Sequence of chain 1.C:
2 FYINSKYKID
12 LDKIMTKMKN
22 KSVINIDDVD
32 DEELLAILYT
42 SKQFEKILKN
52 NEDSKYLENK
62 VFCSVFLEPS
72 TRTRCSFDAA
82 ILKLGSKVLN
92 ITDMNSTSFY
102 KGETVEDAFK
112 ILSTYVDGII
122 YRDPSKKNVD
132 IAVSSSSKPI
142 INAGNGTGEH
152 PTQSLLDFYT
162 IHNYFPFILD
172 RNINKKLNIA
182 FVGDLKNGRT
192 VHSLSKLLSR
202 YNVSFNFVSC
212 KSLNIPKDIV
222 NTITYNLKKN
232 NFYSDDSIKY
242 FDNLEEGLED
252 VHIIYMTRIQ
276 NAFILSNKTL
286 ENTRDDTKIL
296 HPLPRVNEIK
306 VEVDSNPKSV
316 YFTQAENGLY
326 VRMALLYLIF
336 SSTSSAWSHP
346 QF

Binding-site contacts:
Ligand atom C1 contacts residue PHE100 of chain 1.A at 2.5 Å (hydrophobic).
Ligand atom C1 contacts residue ARG73 of chain 1.C at 4.4 Å.
Ligand atom N contacts residue PHE100 of chain 1.A at 2.0 Å (h-bond).
Ligand atom C6' contacts residue THR72 of chain 1.C at 3.6 Å.
Ligand atom C3' contacts residue ILE112 of chain 1.A at 3.8 Å (hydrophobic).
Ligand atom C1' contacts residue ALA109 of chain 1.A at 4.1 Å (hydrophobic).
Ligand atom C3 contacts residue PHE100 of chain 1.A at 3.8 Å (hydrophobic).
Ligand atom C1' contacts residue PHE100 of chain 1.A at 4.2 Å (hydrophobic).
Ligand atom C4' contacts residue ARG73 of chain 1.C at 3.7 Å.
Ligand atom C2' contacts residue ARG73 of chain 1.C at 4.0 Å.
Ligand atom C4' contacts residue ILE112 of chain 1.A at 4.4 Å (hydrophobic).
Ligand atom C4' contacts residue ALA109 of chain 1.A at 4.3 Å (hydrophobic).
Ligand atom C6' contacts residue ARG73 of chain 1.C at 4.3 Å.
Ligand atom C5' contacts residue ARG73 of chain 1.C at 3.9 Å.
Ligand atom C3 contacts residue ALA109 of chain 1.A at 3.9 Å (hydrophobic).
Ligand atom C3 contacts residue GLU104 of chain 1.A at 3.0 Å.
Ligand atom N contacts residue LYS102 of chain 1.A at 3.5 Å.
Ligand atom C5' contacts residue LEU113 of chain 1.A at 4.4 Å (hydrophobic).
Ligand atom C5' contacts residue PHE100 of chain 1.A at 4.4 Å (hydrophobic).
Ligand atom N contacts residue SER99 of chain 1.A at 4.1 Å.
Ligand atom C5' contacts residue ILE92 of chain 1.A at 4.3 Å (hydrophobic).
Ligand atom C5' contacts residue THR72 of chain 1.C at 3.8 Å.
Ligand atom C1' contacts residue ARG73 of chain 1.C at 4.5 Å.
Ligand atom C1 contacts residue GLU104 of chain 1.A at 3.6 Å.
Ligand atom C3' contacts residue ARG73 of chain 1.C at 3.6 Å.
Ligand atom C2 contacts residue PHE100 of chain 1.A at 2.8 Å (hydrophobic).
Ligand atom C2 contacts residue GLU104 of chain 1.A at 3.9 Å.
Ligand atom C3' contacts residue LEU113 of chain 1.A at 4.4 Å (hydrophobic).
Ligand atom C3' contacts residue ALA109 of chain 1.A at 3.8 Å (hydrophobic).
Ligand atom C2' contacts residue GLU104 of chain 1.A at 3.6 Å.
Ligand atom C4' contacts residue LEU113 of chain 1.A at 4.0 Å (hydrophobic).
Ligand atom C1 contacts residue TYR101 of chain 1.A at 4.4 Å (hydrophobic).
Ligand atom C1' contacts residue GLU104 of chain 1.A at 3.8 Å.
Ligand atom N contacts residue TYR101 of chain 1.A at 4.1 Å.
Ligand atom C1 contacts residue LYS102 of chain 1.A at 4.0 Å.
Ligand atom C2' contacts residue ALA109 of chain 1.A at 3.9 Å (hydrophobic).
Ligand atom C2 contacts residue THR72 of chain 1.C at 4.3 Å.
Ligand atom C6' contacts residue PHE100 of chain 1.A at 3.6 Å (hydrophobic).

A small-molecule ligand and the protein it binds are described below.
Small molecule (SMILES): NCCCc1ccccc1

Sequence of chain 1.A:
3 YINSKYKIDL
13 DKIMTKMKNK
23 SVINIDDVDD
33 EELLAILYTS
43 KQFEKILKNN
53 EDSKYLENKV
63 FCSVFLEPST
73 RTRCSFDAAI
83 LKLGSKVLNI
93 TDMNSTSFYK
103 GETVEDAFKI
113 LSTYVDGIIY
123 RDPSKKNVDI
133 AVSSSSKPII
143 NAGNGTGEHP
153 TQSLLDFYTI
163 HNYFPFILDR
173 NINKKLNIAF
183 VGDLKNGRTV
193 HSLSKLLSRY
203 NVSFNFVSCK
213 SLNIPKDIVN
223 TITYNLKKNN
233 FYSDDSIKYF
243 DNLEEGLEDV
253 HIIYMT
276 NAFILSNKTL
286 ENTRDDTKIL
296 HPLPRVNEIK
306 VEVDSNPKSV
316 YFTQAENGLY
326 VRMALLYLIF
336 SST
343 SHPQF